Binding-site contacts:
Ligand atom C31 contacts residue VAL176 of chain 20.A at 3.3 Å (hydrophobic).
Ligand atom C4C contacts residue VAL188 of chain 20.A at 3.9 Å (hydrophobic).
Ligand atom C31 contacts residue PRO174 of chain 20.A at 3.4 Å (hydrophobic).
Ligand atom C3C contacts residue VAL188 of chain 20.A at 3.2 Å (hydrophobic).
Ligand atom C5 contacts residue MET224 of chain 20.A at 4.0 Å (hydrophobic).
Ligand atom C4 contacts residue MET224 of chain 20.A at 4.0 Å (hydrophobic).
Ligand atom CM2 contacts residue LEU116 of chain 20.A at 3.6 Å (hydrophobic).
Ligand atom C2C contacts residue TYR152 of chain 20.A at 4.0 Å (hydrophobic).
Ligand atom C5A contacts residue CYS199 of chain 20.A at 3.9 Å (hydrophobic).
Ligand atom C5B contacts residue TYR197 of chain 20.A at 3.7 Å (hydrophobic).
Ligand atom C5 contacts residue TYR152 of chain 20.A at 3.8 Å (hydrophobic).
Ligand atom C6C contacts residue VAL191 of chain 20.A at 3.5 Å (hydrophobic).
Ligand atom N2 contacts residue ALA24 of chain 20.C at 3.3 Å.
Ligand atom O1 contacts residue ALA24 of chain 20.C at 3.6 Å.
Ligand atom C3 contacts residue PHE186 of chain 20.A at 3.8 Å (hydrophobic).
Ligand atom O1 contacts residue PHE186 of chain 20.A at 3.7 Å.
Ligand atom C3 contacts residue PRO174 of chain 20.A at 3.8 Å (hydrophobic).
Ligand atom O1 contacts residue VAL188 of chain 20.A at 3.8 Å.
Ligand atom C31 contacts residue SER175 of chain 20.A at 3.6 Å.
Ligand atom C1B contacts residue MET221 of chain 20.A at 3.7 Å (hydrophobic).
Ligand atom O1B contacts residue MET221 of chain 20.A at 3.7 Å.
Ligand atom C6B contacts residue TYR197 of chain 20.A at 3.5 Å (hydrophobic).
Ligand atom C5 contacts residue PHE186 of chain 20.A at 3.7 Å (hydrophobic).
Ligand atom C4 contacts residue TYR152 of chain 20.A at 3.9 Å (hydrophobic).
Ligand atom C4A contacts residue ILE215 of chain 20.A at 3.9 Å (hydrophobic).
Ligand atom C4 contacts residue PHE186 of chain 20.A at 3.5 Å (hydrophobic).
Ligand atom C5C contacts residue TYR128 of chain 20.A at 3.6 Å (hydrophobic).
Ligand atom N3A contacts residue ASN219 of chain 20.A at 3.8 Å.
Ligand atom C7C contacts residue TYR128 of chain 20.A at 3.7 Å (hydrophobic).
Ligand atom C5B contacts residue LEU106 of chain 20.A at 4.0 Å (hydrophobic).
Ligand atom C1C contacts residue MET224 of chain 20.A at 3.4 Å (hydrophobic).
Ligand atom N2 contacts residue PHE186 of chain 20.A at 3.9 Å.
Ligand atom C31 contacts residue ALA150 of chain 20.A at 3.8 Å (hydrophobic).
Ligand atom C4A contacts residue ASN219 of chain 20.A at 3.9 Å.
Ligand atom C4A contacts residue ASN198 of chain 20.A at 4.0 Å.
Ligand atom C2C contacts residue VAL188 of chain 20.A at 3.4 Å (hydrophobic).
Ligand atom C5C contacts residue ILE104 of chain 20.A at 4.0 Å (hydrophobic).
Ligand atom N2 contacts residue PRO174 of chain 20.A at 3.9 Å.
Ligand atom C2B contacts residue MET221 of chain 20.A at 3.6 Å (hydrophobic).
Ligand atom O1 contacts residue TYR152 of chain 20.A at 4.0 Å.

Sequence of chain 20.C:
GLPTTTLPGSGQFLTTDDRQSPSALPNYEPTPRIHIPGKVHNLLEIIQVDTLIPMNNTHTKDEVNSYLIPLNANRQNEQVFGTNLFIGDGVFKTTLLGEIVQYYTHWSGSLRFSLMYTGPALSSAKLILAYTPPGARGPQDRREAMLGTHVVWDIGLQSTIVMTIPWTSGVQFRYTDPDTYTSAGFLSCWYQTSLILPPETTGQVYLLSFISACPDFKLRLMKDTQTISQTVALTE

This small molecule binds to this protein.
Small molecule (SMILES): CC[C@H]1COC(c2ccc(OCCCCCCCc3cc(C)no3)cc2)=N1

Sequence of chain 20.A:
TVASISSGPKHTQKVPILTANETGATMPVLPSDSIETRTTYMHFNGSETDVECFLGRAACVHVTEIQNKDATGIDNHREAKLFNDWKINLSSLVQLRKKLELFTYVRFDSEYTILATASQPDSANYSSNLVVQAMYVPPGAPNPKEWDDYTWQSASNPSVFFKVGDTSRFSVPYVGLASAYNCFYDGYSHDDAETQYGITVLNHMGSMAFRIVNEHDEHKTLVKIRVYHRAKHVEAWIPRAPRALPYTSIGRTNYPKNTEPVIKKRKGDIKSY